Binding-site contacts:
Ligand atom C4 contacts residue ASN42 of chain 1.A at 4.2 Å.
Ligand atom O6 contacts residue ASN42 of chain 1.A at 4.4 Å.
Ligand atom C7 contacts residue ASN42 of chain 1.A at 3.7 Å.
Ligand atom N2 contacts residue ARG25 of chain 1.A at 4.4 Å.
Ligand atom O5 contacts residue ASN42 of chain 1.A at 2.3 Å (h-bond).
Ligand atom C8 contacts residue ARG25 of chain 1.A at 4.5 Å.
Ligand atom N2 contacts residue ASN42 of chain 1.A at 3.0 Å (h-bond).
Ligand atom C7 contacts residue ARG25 of chain 1.A at 4.4 Å.
Ligand atom C8 contacts residue SER24 of chain 1.A at 3.6 Å.
Ligand atom C2 contacts residue SER24 of chain 1.A at 3.8 Å.
Ligand atom O7 contacts residue ASN42 of chain 1.A at 3.7 Å.
Ligand atom C7 contacts residue SER24 of chain 1.A at 3.6 Å.
Ligand atom C8 contacts residue TRP23 of chain 1.A at 3.5 Å (hydrophobic).
Ligand atom C1 contacts residue ASN42 of chain 1.A at 1.4 Å.
Ligand atom C2 contacts residue ASN42 of chain 1.A at 2.4 Å.
Ligand atom C3 contacts residue ASN42 of chain 1.A at 3.8 Å.
Ligand atom C1 contacts residue SER24 of chain 1.A at 3.8 Å.
Ligand atom C3 contacts residue SER24 of chain 1.A at 4.4 Å.
Ligand atom N2 contacts residue SER24 of chain 1.A at 2.8 Å (h-bond).
Ligand atom C5 contacts residue ASN42 of chain 1.A at 3.6 Å.

A small-molecule ligand and the protein it binds are described below.
Small molecule (SMILES): CC(=O)N[C@@H]1[C@@H](O)[C@H](O)[C@@H](CO)O[C@H]1O

Sequence of chain 1.A:
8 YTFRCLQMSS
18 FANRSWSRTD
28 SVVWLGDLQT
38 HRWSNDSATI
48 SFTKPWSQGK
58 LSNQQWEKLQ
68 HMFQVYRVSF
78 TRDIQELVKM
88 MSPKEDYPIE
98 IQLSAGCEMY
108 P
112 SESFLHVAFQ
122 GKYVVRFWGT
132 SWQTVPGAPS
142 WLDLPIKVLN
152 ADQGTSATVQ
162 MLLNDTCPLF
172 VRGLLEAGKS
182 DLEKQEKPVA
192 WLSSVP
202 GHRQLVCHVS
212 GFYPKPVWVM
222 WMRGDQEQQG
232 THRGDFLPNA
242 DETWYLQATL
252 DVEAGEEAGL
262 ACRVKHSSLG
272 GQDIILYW